Binding-site contacts:
Ligand atom C6 contacts residue GLU637 of chain 1.E at 3.8 Å.
Ligand atom O5 contacts residue ASN607 of chain 1.E at 2.4 Å (h-bond).
Ligand atom C5 contacts residue SER609 of chain 1.E at 3.4 Å.
Ligand atom N2 contacts residue ASN607 of chain 1.E at 2.8 Å (h-bond).
Ligand atom C5 contacts residue GLU637 of chain 1.E at 3.8 Å.
Ligand atom C7 contacts residue HIS635 of chain 1.E at 4.0 Å.
Ligand atom O6 contacts residue GLU637 of chain 1.E at 4.1 Å.
Ligand atom C8 contacts residue ASN607 of chain 1.E at 3.6 Å.
Ligand atom C5 contacts residue ASN607 of chain 1.E at 3.7 Å.
Ligand atom O5 contacts residue SER609 of chain 1.E at 2.6 Å (h-bond).
Ligand atom C1 contacts residue ASN607 of chain 1.E at 1.4 Å.
Ligand atom C7 contacts residue ASN607 of chain 1.E at 2.9 Å.
Ligand atom C1 contacts residue SER609 of chain 1.E at 3.4 Å.
Ligand atom O7 contacts residue ASN607 of chain 1.E at 2.9 Å (h-bond).
Ligand atom C8 contacts residue HIS635 of chain 1.E at 4.3 Å.
Ligand atom C3 contacts residue ASN607 of chain 1.E at 3.8 Å.
Ligand atom C6 contacts residue SER609 of chain 1.E at 3.4 Å.
Ligand atom C4 contacts residue ASN607 of chain 1.E at 4.2 Å.
Ligand atom O7 contacts residue HIS635 of chain 1.E at 3.0 Å.
Ligand atom C2 contacts residue ASN607 of chain 1.E at 2.4 Å.

The protein below binds the small molecule below.
Small molecule (SMILES): CC(=O)N[C@H]1[C@H](O[C@H]2[C@H](O)[C@@H](NC(C)=O)CO[C@@H]2CO)O[C@H](CO)[C@@H](O[C@@H]2O[C@H](CO)[C@@H](O)[C@H](O)[C@@H]2O)[C@@H]1O

Sequence of chain 1.E:
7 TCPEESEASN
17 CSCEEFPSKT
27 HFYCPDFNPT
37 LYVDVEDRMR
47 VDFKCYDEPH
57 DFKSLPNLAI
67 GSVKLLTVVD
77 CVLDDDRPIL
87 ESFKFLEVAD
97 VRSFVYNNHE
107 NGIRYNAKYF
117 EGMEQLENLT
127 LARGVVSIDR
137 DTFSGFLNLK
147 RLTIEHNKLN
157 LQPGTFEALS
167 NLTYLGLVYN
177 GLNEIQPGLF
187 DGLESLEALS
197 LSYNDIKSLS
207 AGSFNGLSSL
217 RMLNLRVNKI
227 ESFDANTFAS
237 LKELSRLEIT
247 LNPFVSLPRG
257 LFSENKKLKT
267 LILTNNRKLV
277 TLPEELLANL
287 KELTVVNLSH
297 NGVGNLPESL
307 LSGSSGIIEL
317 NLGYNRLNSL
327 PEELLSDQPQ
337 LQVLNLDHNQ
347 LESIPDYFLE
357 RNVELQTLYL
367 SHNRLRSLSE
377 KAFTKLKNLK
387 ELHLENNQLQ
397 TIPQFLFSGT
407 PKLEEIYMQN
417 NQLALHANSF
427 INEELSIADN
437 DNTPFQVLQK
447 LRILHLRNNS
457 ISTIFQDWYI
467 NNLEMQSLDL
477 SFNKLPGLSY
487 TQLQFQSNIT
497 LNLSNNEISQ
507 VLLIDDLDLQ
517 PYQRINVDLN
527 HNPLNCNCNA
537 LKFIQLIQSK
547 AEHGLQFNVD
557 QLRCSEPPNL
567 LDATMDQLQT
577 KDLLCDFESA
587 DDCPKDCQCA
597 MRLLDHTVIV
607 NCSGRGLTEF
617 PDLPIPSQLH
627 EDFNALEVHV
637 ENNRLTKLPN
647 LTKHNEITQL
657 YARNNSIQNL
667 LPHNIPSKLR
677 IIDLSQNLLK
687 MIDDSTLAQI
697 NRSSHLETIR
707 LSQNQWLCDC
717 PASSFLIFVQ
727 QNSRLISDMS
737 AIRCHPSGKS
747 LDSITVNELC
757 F